Sequence of chain 3.A:
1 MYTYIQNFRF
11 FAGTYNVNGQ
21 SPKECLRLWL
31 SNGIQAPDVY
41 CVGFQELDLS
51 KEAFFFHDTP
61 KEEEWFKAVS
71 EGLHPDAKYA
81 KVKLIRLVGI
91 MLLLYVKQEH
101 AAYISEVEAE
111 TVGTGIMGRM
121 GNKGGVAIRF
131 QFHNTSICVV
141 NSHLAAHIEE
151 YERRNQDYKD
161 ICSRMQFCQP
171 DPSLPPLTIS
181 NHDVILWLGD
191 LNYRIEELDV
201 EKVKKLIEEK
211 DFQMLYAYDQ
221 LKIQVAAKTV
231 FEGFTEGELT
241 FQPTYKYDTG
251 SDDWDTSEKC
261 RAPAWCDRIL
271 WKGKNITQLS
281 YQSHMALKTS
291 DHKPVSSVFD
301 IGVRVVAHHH

Binding-site contacts:
Ligand atom P4 contacts residue LYS259 of chain 1.A at 4.1 Å.
Ligand atom P1 contacts residue LYS123 of chain 1.A at 3.5 Å.
Ligand atom O17 contacts residue PHE54 of chain 1.A at 3.6 Å.
Ligand atom O41 contacts residue ARG261 of chain 1.A at 3.4 Å (salt-bridge).
Ligand atom O1 contacts residue LYS123 of chain 1.A at 3.0 Å (salt-bridge).
Ligand atom O32 contacts residue HIS147 of chain 1.A at 3.3 Å (h-bond).
Ligand atom P4 contacts residue ARG261 of chain 1.A at 3.7 Å.
Ligand atom O41 contacts residue HIS147 of chain 1.A at 3.9 Å.
Ligand atom O32 contacts residue ARG261 of chain 1.A at 4.0 Å.
Ligand atom P3 contacts residue HIS147 of chain 1.A at 4.0 Å.
Ligand atom C3 contacts residue HIS147 of chain 1.A at 3.7 Å.
Ligand atom C17 contacts residue MET117 of chain 1.A at 3.8 Å (hydrophobic).
Ligand atom O31 contacts residue HIS147 of chain 1.A at 3.9 Å.
Ligand atom O43 contacts residue ARG261 of chain 1.A at 2.8 Å (salt-bridge).
Ligand atom O11 contacts residue LYS123 of chain 1.A at 2.7 Å (salt-bridge).
Ligand atom C23 contacts residue LYS51 of chain 1.A at 3.6 Å.
Ligand atom C6 contacts residue ALA146 of chain 1.A at 3.3 Å (hydrophobic).
Ligand atom C25 contacts residue ARG119 of chain 2.A at 4.0 Å.
Ligand atom C21 contacts residue PHE54 of chain 1.A at 3.4 Å (hydrophobic).
Ligand atom C20 contacts residue SER50 of chain 1.A at 4.1 Å.
Ligand atom C20 contacts residue PHE54 of chain 1.A at 4.0 Å (hydrophobic).
Ligand atom O41 contacts residue TYR245 of chain 1.A at 3.3 Å (h-bond).
Ligand atom P1 contacts residue ASN122 of chain 1.A at 3.9 Å.
Ligand atom O43 contacts residue LYS259 of chain 1.A at 2.8 Å (salt-bridge).
Ligand atom C20 contacts residue LEU49 of chain 1.A at 3.5 Å (hydrophobic).
Ligand atom O6 contacts residue LYS123 of chain 1.A at 3.3 Å (salt-bridge).
Ligand atom C4 contacts residue HIS147 of chain 1.A at 3.5 Å.
Ligand atom O17 contacts residue ASN122 of chain 1.A at 3.4 Å.
Ligand atom C13 contacts residue 52N1 of chain 2.B at 3.7 Å.
Ligand atom C14 contacts residue ILE116 of chain 1.A at 3.7 Å (hydrophobic).
Ligand atom C17 contacts residue 52N1 of chain 3.B at 3.7 Å.
Ligand atom O15 contacts residue ILE116 of chain 1.A at 4.0 Å.
Ligand atom C5 contacts residue ALA146 of chain 1.A at 3.5 Å (hydrophobic).
Ligand atom C16 contacts residue PHE55 of chain 3.A at 4.1 Å (hydrophobic).
Ligand atom O6 contacts residue ALA146 of chain 1.A at 3.8 Å.
Ligand atom C19 contacts residue LEU49 of chain 1.A at 3.9 Å (hydrophobic).
Ligand atom O6 contacts residue GLU46 of chain 1.A at 3.8 Å.
Ligand atom O42 contacts residue LYS246 of chain 1.A at 3.5 Å (salt-bridge).
Ligand atom O11 contacts residue ASN122 of chain 1.A at 2.8 Å (h-bond).
Ligand atom C1 contacts residue LYS123 of chain 1.A at 4.1 Å.

This small molecule binds to this protein.
Small molecule (SMILES): CCCCCCCC(=O)OC[C@H](COP(=O)(O)O[C@@H]1[C@@H](O)[C@@H](O)[C@@H](OP(=O)(O)O)[C@@H](OP(=O)(O)O)[C@H]1O)OC(=O)CCCCCCC

Sequence of chain 1.A:
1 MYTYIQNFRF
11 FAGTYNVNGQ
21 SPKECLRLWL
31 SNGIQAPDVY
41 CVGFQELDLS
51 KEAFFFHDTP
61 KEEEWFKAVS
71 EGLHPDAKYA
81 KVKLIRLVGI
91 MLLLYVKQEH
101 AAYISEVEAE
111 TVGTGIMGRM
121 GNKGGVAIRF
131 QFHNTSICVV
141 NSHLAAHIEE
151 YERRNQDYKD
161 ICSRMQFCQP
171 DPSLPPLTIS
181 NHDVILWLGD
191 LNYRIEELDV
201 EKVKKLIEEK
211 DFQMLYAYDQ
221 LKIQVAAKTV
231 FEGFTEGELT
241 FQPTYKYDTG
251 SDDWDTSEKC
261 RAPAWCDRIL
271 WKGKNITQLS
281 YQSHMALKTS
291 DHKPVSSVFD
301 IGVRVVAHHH

Sequence of chain 2.A:
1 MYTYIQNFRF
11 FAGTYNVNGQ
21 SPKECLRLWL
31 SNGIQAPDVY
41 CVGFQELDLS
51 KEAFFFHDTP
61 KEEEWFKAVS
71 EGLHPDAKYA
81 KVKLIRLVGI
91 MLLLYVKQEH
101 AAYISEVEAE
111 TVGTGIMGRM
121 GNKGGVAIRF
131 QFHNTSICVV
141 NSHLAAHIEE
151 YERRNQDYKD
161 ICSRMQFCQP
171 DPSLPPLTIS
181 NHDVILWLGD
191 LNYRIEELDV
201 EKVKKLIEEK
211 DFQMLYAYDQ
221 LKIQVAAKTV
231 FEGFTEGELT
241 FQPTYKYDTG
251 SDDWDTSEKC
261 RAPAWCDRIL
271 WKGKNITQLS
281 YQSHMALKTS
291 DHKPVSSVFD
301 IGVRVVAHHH